The protein below binds the small molecule below.
Small molecule (SMILES): CC(=O)N[C@@H]1[C@@H](O)[C@H](O)[C@@H](CO)O[C@H]1O

Binding-site contacts:
Ligand atom C2 contacts residue TYR135 of chain 1.K at 4.2 Å (hydrophobic).
Ligand atom N2 contacts residue LEU137 of chain 1.K at 4.1 Å.
Ligand atom C5 contacts residue ASN118 of chain 1.K at 3.7 Å.
Ligand atom C1 contacts residue TYR135 of chain 1.K at 3.9 Å (hydrophobic).
Ligand atom O5 contacts residue ASN118 of chain 1.K at 2.4 Å (h-bond).
Ligand atom N2 contacts residue TYR135 of chain 1.K at 4.0 Å.
Ligand atom C7 contacts residue LEU137 of chain 1.K at 4.2 Å (hydrophobic).
Ligand atom C3 contacts residue ASN118 of chain 1.K at 3.8 Å.
Ligand atom C2 contacts residue ASN118 of chain 1.K at 2.5 Å.
Ligand atom C1 contacts residue ASN118 of chain 1.K at 1.4 Å.
Ligand atom C5 contacts residue TYR135 of chain 1.K at 4.3 Å (hydrophobic).
Ligand atom O7 contacts residue ASN118 of chain 1.K at 3.5 Å (h-bond).
Ligand atom O5 contacts residue TYR135 of chain 1.K at 4.5 Å.
Ligand atom C8 contacts residue LEU137 of chain 1.K at 3.7 Å (hydrophobic).
Ligand atom C4 contacts residue ASN118 of chain 1.K at 4.2 Å.
Ligand atom C7 contacts residue ASN118 of chain 1.K at 3.4 Å.
Ligand atom N2 contacts residue ASN118 of chain 1.K at 2.9 Å (h-bond).
Ligand atom C8 contacts residue ASN118 of chain 1.K at 4.5 Å.
Ligand atom C3 contacts residue TYR135 of chain 1.K at 3.8 Å (hydrophobic).

Sequence of chain 1.K:
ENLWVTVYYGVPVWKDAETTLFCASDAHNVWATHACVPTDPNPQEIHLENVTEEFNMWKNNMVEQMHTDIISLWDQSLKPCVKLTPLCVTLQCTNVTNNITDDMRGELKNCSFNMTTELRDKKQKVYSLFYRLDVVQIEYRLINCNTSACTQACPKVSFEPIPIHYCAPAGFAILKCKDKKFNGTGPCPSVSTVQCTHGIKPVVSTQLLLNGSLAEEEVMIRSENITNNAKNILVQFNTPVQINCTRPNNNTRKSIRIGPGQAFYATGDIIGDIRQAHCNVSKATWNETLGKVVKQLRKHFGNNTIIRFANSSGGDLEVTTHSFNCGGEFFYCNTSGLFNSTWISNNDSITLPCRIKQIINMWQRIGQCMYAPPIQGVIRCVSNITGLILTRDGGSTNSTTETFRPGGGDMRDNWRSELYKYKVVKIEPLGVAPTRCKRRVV